The protein below binds the small molecule below.
Small molecule (SMILES): CC(=O)N[C@@H]1[C@@H](O)[C@H](O)[C@@H](CO)O[C@H]1O

Binding-site contacts:
Ligand atom C2 contacts residue ASN434 of chain 1.C at 2.5 Å.
Ligand atom C4 contacts residue ASN434 of chain 1.C at 4.2 Å.
Ligand atom O6 contacts residue PHE287 of chain 1.C at 4.1 Å.
Ligand atom O7 contacts residue ASN434 of chain 1.C at 3.7 Å.
Ligand atom C1 contacts residue ASN434 of chain 1.C at 1.4 Å.
Ligand atom C6 contacts residue PHE287 of chain 1.C at 3.7 Å (hydrophobic).
Ligand atom O5 contacts residue GLU435 of chain 1.C at 4.4 Å.
Ligand atom N2 contacts residue ASN434 of chain 1.C at 2.9 Å (h-bond).
Ligand atom C6 contacts residue GLU435 of chain 1.C at 4.3 Å.
Ligand atom C7 contacts residue ASN434 of chain 1.C at 3.5 Å.
Ligand atom C5 contacts residue ASN434 of chain 1.C at 3.7 Å.
Ligand atom O5 contacts residue ASN434 of chain 1.C at 2.4 Å (h-bond).
Ligand atom C3 contacts residue ASN434 of chain 1.C at 3.8 Å.

Sequence of chain 1.C:
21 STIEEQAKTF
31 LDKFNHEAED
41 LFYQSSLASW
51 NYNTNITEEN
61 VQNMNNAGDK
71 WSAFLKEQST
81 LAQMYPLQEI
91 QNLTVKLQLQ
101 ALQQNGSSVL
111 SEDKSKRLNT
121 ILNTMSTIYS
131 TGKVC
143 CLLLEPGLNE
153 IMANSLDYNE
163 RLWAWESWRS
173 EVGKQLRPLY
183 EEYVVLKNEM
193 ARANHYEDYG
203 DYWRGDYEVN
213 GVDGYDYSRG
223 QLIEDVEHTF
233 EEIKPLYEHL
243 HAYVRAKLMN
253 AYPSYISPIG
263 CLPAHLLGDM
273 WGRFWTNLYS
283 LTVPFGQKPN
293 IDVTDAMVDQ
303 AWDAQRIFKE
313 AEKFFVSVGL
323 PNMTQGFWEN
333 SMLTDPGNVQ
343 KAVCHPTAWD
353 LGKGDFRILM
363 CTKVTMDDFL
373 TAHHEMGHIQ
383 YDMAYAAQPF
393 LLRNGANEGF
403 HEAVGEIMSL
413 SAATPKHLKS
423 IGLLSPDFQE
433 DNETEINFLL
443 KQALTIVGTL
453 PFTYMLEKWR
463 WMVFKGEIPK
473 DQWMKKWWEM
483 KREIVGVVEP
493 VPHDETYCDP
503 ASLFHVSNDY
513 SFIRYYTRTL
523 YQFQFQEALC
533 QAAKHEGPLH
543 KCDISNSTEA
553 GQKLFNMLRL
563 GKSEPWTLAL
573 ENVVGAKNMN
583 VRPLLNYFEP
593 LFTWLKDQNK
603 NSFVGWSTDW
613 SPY